Binding-site contacts:
Ligand atom C3 contacts residue ASN198 of chain 1.C at 3.9 Å.
Ligand atom N2 contacts residue ASN198 of chain 1.C at 3.1 Å (h-bond).
Ligand atom C8 contacts residue GLN203 of chain 1.C at 4.1 Å.
Ligand atom C8 contacts residue TYR199 of chain 1.C at 4.1 Å (hydrophobic).
Ligand atom O7 contacts residue ASN198 of chain 1.C at 3.3 Å (h-bond).
Ligand atom C7 contacts residue ASN198 of chain 1.C at 3.4 Å.
Ligand atom C4 contacts residue ASN198 of chain 1.C at 4.3 Å.
Ligand atom C7 contacts residue SER200 of chain 1.C at 4.2 Å.
Ligand atom C5 contacts residue ASN198 of chain 1.C at 3.8 Å.
Ligand atom O7 contacts residue TYR199 of chain 1.C at 3.5 Å.
Ligand atom C7 contacts residue TYR199 of chain 1.C at 4.2 Å (hydrophobic).
Ligand atom C1 contacts residue ASN198 of chain 1.C at 1.5 Å.
Ligand atom C2 contacts residue ASN198 of chain 1.C at 2.6 Å.
Ligand atom O7 contacts residue SER200 of chain 1.C at 3.1 Å (h-bond).
Ligand atom C8 contacts residue ASN198 of chain 1.C at 3.4 Å.
Ligand atom O5 contacts residue ASN198 of chain 1.C at 2.5 Å (h-bond).

The small molecule below binds the protein below.
Small molecule (SMILES): CC(=O)N[C@@H]1[C@@H](O)[C@H](O)[C@@H](CO)O[C@H]1O

Sequence of chain 1.C:
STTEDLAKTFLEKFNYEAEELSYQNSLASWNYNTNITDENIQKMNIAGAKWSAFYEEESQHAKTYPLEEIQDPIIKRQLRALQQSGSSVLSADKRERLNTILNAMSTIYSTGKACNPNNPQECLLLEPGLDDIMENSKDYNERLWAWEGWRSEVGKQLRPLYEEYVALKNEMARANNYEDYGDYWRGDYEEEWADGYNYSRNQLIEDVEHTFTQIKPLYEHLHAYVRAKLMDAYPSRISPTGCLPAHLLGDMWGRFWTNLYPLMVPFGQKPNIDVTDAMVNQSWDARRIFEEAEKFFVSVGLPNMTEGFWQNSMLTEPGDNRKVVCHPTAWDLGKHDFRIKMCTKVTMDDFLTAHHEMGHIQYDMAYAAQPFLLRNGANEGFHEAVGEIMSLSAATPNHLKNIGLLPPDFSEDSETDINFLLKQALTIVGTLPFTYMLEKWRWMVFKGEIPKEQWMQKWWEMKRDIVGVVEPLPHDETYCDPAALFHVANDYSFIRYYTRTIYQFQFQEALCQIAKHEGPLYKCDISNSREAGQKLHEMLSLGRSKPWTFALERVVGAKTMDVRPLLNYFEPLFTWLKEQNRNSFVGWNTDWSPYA